Sequence of chain 2.B:
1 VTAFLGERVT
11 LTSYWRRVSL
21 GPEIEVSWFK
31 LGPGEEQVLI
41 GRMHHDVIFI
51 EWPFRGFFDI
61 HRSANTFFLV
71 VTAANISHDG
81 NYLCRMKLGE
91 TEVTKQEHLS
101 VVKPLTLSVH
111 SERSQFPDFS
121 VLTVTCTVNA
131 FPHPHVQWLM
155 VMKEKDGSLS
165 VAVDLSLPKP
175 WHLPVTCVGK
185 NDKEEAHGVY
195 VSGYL

Binding-site contacts:
Ligand atom C2 contacts residue ASN75 of chain 2.B at 2.3 Å.
Ligand atom O6 contacts residue PHE57 of chain 2.B at 4.0 Å.
Ligand atom O5 contacts residue ASN75 of chain 2.B at 2.4 Å (h-bond).
Ligand atom C3 contacts residue PRO53 of chain 2.B at 3.8 Å (hydrophobic).
Ligand atom O6 contacts residue PHE54 of chain 2.B at 4.5 Å.
Ligand atom C3 contacts residue PHE57 of chain 2.B at 4.2 Å (hydrophobic).
Ligand atom C6 contacts residue PHE57 of chain 2.B at 3.9 Å (hydrophobic).
Ligand atom O7 contacts residue ASN75 of chain 2.B at 3.3 Å (h-bond).
Ligand atom C1 contacts residue ASN75 of chain 2.B at 1.4 Å.
Ligand atom C4 contacts residue PHE57 of chain 2.B at 3.7 Å (hydrophobic).
Ligand atom C5 contacts residue HIS78 of chain 2.B at 4.1 Å.
Ligand atom C4 contacts residue ASN75 of chain 2.B at 4.2 Å.
Ligand atom O5 contacts residue SER77 of chain 2.B at 4.5 Å.
Ligand atom C5 contacts residue PHE57 of chain 2.B at 4.0 Å (hydrophobic).
Ligand atom C8 contacts residue PHE54 of chain 2.B at 4.1 Å (hydrophobic).
Ligand atom O6 contacts residue ASN75 of chain 2.B at 4.4 Å.
Ligand atom C2 contacts residue PHE57 of chain 2.B at 4.4 Å (hydrophobic).
Ligand atom O6 contacts residue PHE58 of chain 2.B at 3.7 Å.
Ligand atom N2 contacts residue PRO53 of chain 2.B at 3.9 Å.
Ligand atom C1 contacts residue HIS78 of chain 2.B at 4.3 Å.
Ligand atom C1 contacts residue SER77 of chain 2.B at 4.0 Å.
Ligand atom O3 contacts residue PRO53 of chain 2.B at 4.5 Å.
Ligand atom C5 contacts residue ASN75 of chain 2.B at 3.6 Å.
Ligand atom O3 contacts residue PHE57 of chain 2.B at 3.8 Å.
Ligand atom O4 contacts residue PHE57 of chain 2.B at 4.4 Å.
Ligand atom C8 contacts residue LYS159 of chain 2.B at 4.3 Å.
Ligand atom N2 contacts residue ASN75 of chain 2.B at 2.9 Å (h-bond).
Ligand atom O6 contacts residue HIS78 of chain 2.B at 2.6 Å (h-bond).
Ligand atom C1 contacts residue PHE57 of chain 2.B at 3.9 Å (hydrophobic).
Ligand atom C5 contacts residue SER77 of chain 2.B at 4.4 Å.
Ligand atom C1 contacts residue PRO53 of chain 2.B at 4.3 Å (hydrophobic).
Ligand atom C7 contacts residue ASN75 of chain 2.B at 3.4 Å.
Ligand atom C2 contacts residue PRO53 of chain 2.B at 4.2 Å (hydrophobic).
Ligand atom O5 contacts residue PHE57 of chain 2.B at 3.8 Å.
Ligand atom C3 contacts residue ASN75 of chain 2.B at 3.7 Å.
Ligand atom C6 contacts residue HIS78 of chain 2.B at 3.7 Å.
Ligand atom O5 contacts residue HIS78 of chain 2.B at 3.4 Å (h-bond).
Ligand atom O6 contacts residue SER77 of chain 2.B at 4.4 Å.

This small molecule binds to this protein.
Small molecule (SMILES): CC(=O)N[C@H]1[C@H](O[C@H]2[C@H](O)[C@@H](NC(C)=O)CO[C@@H]2CO)O[C@H](CO)[C@@H](O[C@@H]2O[C@H](CO)[C@@H](O)[C@H](O)[C@@H]2O)[C@@H]1O